This protein binds this small molecule.
Small molecule (SMILES): Cc1cc(F)ccc1-c1c(Cc2ccc(/C=C/C(=O)O)cc2)c2ccc(O)cc2oc1=O

Binding-site contacts:
Ligand atom C26 contacts residue ALA64 of chain 1.A at 3.8 Å (hydrophobic).
Ligand atom C4 contacts residue MET135 of chain 1.A at 3.7 Å (hydrophobic).
Ligand atom C28 contacts residue ASP65 of chain 1.A at 3.9 Å.
Ligand atom C3 contacts residue ILE138 of chain 1.A at 3.8 Å (hydrophobic).
Ligand atom C12 contacts residue GLU67 of chain 1.A at 3.3 Å.
Ligand atom C20 contacts residue LEU60 of chain 1.A at 3.9 Å (hydrophobic).
Ligand atom C5 contacts residue GLY235 of chain 1.A at 3.7 Å.
Ligand atom C25 contacts residue ALA64 of chain 1.A at 3.5 Å (hydrophobic).
Ligand atom O18 contacts residue MET102 of chain 1.A at 3.1 Å.
Ligand atom C14 contacts residue LEU105 of chain 1.A at 3.9 Å (hydrophobic).
Ligand atom C29 contacts residue PRO249 of chain 1.A at 3.5 Å (hydrophobic).
Ligand atom C5 contacts residue LEU239 of chain 1.A at 3.9 Å (hydrophobic).
Ligand atom C9 contacts residue PHE118 of chain 1.A at 3.9 Å (hydrophobic).
Ligand atom O19 contacts residue GLU67 of chain 1.A at 2.4 Å (salt-bridge).
Ligand atom C3 contacts residue MET135 of chain 1.A at 3.0 Å (hydrophobic).
Ligand atom O30 contacts residue VAL248 of chain 1.A at 3.7 Å.
Ligand atom O31 contacts residue ASP65 of chain 1.A at 3.0 Å (salt-bridge).
Ligand atom C1 contacts residue LEU142 of chain 1.A at 3.9 Å (hydrophobic).
Ligand atom O30 contacts residue THR61 of chain 1.A at 3.8 Å.
Ligand atom F32 contacts residue HIS238 of chain 1.A at 3.4 Å.
Ligand atom C23 contacts residue LEU239 of chain 1.A at 3.9 Å (hydrophobic).
Ligand atom C1 contacts residue PHE118 of chain 1.A at 3.7 Å (hydrophobic).
Ligand atom F32 contacts residue MET135 of chain 1.A at 3.6 Å.
Ligand atom F32 contacts residue ILE138 of chain 1.A at 3.4 Å.
Ligand atom C10 contacts residue PHE118 of chain 1.A at 3.7 Å (hydrophobic).
Ligand atom C22 contacts residue MET57 of chain 1.A at 3.7 Å (hydrophobic).
Ligand atom C2 contacts residue MET135 of chain 1.A at 4.0 Å (hydrophobic).
Ligand atom C23 contacts residue THR61 of chain 1.A at 3.3 Å.
Ligand atom O31 contacts residue PRO249 of chain 1.A at 3.0 Å.
Ligand atom O16 contacts residue LEU105 of chain 1.A at 3.5 Å.
Ligand atom O16 contacts residue MET102 of chain 1.A at 3.9 Å.
Ligand atom O18 contacts residue LEU142 of chain 1.A at 3.4 Å.
Ligand atom C22 contacts residue LEU60 of chain 1.A at 3.9 Å (hydrophobic).
Ligand atom C13 contacts residue GLU67 of chain 1.A at 3.2 Å.
Ligand atom C29 contacts residue ASP65 of chain 1.A at 3.5 Å.
Ligand atom C17 contacts residue MET102 of chain 1.A at 3.9 Å (hydrophobic).
Ligand atom C15 contacts residue PHE118 of chain 1.A at 3.7 Å (hydrophobic).
Ligand atom C14 contacts residue LEU101 of chain 1.A at 3.7 Å (hydrophobic).
Ligand atom O19 contacts residue ARG108 of chain 1.A at 3.0 Å (salt-bridge).
Ligand atom F32 contacts residue GLY235 of chain 1.A at 3.7 Å.

Sequence of chain 1.A:
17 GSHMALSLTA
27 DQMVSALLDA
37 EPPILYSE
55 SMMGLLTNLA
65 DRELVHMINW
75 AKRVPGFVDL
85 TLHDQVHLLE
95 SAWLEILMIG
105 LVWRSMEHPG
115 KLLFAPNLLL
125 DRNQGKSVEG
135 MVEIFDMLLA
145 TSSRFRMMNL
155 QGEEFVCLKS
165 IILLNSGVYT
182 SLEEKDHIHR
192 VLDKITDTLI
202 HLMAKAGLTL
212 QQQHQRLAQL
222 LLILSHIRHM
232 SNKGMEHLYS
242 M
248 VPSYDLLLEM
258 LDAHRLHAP